The protein below binds the small molecule below.
Small molecule (SMILES): O=C(N[C@H](CO)c1ccccc1)c1cc(-c2[nH]ncc2-c2cccc(C(F)(F)F)c2)c[nH]1

Sequence of chain 1.A:
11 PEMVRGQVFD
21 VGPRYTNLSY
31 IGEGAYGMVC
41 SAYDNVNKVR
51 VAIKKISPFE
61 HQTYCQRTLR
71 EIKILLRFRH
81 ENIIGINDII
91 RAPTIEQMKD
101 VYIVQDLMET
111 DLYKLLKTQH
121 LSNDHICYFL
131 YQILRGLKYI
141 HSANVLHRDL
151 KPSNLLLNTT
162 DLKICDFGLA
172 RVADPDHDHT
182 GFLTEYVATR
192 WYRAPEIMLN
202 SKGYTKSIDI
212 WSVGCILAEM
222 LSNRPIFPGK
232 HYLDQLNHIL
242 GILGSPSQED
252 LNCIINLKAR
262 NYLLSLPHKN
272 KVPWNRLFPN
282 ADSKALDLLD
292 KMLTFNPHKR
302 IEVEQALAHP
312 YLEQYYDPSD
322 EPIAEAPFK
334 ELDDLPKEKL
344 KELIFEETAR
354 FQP

Binding-site contacts:
Ligand atom C18 contacts residue LYS54 of chain 1.A at 3.8 Å.
Ligand atom C20 contacts residue TYR36 of chain 1.A at 3.3 Å (hydrophobic).
Ligand atom C23 contacts residue LYS54 of chain 1.A at 3.6 Å.
Ligand atom C21 contacts residue GLY37 of chain 1.A at 3.4 Å.
Ligand atom C10 contacts residue LEU156 of chain 1.A at 3.7 Å (hydrophobic).
Ligand atom N3 contacts residue GLN105 of chain 1.A at 2.7 Å (h-bond).
Ligand atom C17 contacts residue ASP167 of chain 1.A at 3.7 Å.
Ligand atom C9 contacts residue MET108 of chain 1.A at 3.3 Å (hydrophobic).
Ligand atom C6 contacts residue ASP111 of chain 1.A at 3.2 Å.
Ligand atom N1 contacts residue LEU107 of chain 1.A at 3.8 Å.
Ligand atom F2 contacts residue GLU33 of chain 1.A at 3.8 Å.
Ligand atom F2 contacts residue GLY32 of chain 1.A at 3.2 Å.
Ligand atom C5 contacts residue LEU156 of chain 1.A at 3.8 Å (hydrophobic).
Ligand atom C22 contacts residue VAL39 of chain 1.A at 3.8 Å (hydrophobic).
Ligand atom C7 contacts residue ASP111 of chain 1.A at 3.3 Å.
Ligand atom N1 contacts residue MET108 of chain 1.A at 2.9 Å (h-bond).
Ligand atom C4 contacts residue ILE31 of chain 1.A at 3.7 Å (hydrophobic).
Ligand atom O1 contacts residue GLN105 of chain 1.A at 3.5 Å (h-bond).
Ligand atom C22 contacts residue GLY37 of chain 1.A at 3.5 Å.
Ligand atom O2 contacts residue CYS166 of chain 1.A at 3.4 Å (h-bond).
Ligand atom C11 contacts residue LEU156 of chain 1.A at 3.6 Å (hydrophobic).
Ligand atom N3 contacts residue ILE84 of chain 1.A at 3.5 Å.
Ligand atom F1 contacts residue GLU33 of chain 1.A at 3.8 Å.
Ligand atom C23 contacts residue VAL39 of chain 1.A at 3.7 Å (hydrophobic).
Ligand atom N1 contacts residue ASP106 of chain 1.A at 3.6 Å.
Ligand atom N2 contacts residue ASP106 of chain 1.A at 3.1 Å (salt-bridge).
Ligand atom C3 contacts residue ILE31 of chain 1.A at 3.7 Å (hydrophobic).
Ligand atom N1 contacts residue ALA52 of chain 1.A at 3.7 Å.
Ligand atom O2 contacts residue SER153 of chain 1.A at 3.7 Å.
Ligand atom F3 contacts residue VAL39 of chain 1.A at 3.8 Å.
Ligand atom N2 contacts residue ALA52 of chain 1.A at 3.3 Å.
Ligand atom O2 contacts residue ASP167 of chain 1.A at 3.6 Å.
Ligand atom C14 contacts residue ILE84 of chain 1.A at 3.4 Å (hydrophobic).
Ligand atom O1 contacts residue LYS54 of chain 1.A at 2.8 Å (salt-bridge).
Ligand atom C17 contacts residue ASN154 of chain 1.A at 3.5 Å.
Ligand atom F2 contacts residue VAL39 of chain 1.A at 3.4 Å.
Ligand atom C21 contacts residue TYR36 of chain 1.A at 3.4 Å (hydrophobic).
Ligand atom C19 contacts residue LYS54 of chain 1.A at 3.8 Å.
Ligand atom C14 contacts residue GLN105 of chain 1.A at 3.5 Å.
Ligand atom O2 contacts residue ASN154 of chain 1.A at 2.5 Å (h-bond).